This protein binds this small molecule.
Small molecule (SMILES): CN[C@@H]1[C@@H](O[C@H]2O[C@H](CO)[C@@H](N)[C@H](O)[C@H]2O)O[C@H]2C[C@@H](N)[C@@H](O[C@H]3[C@H](O)[C@@H](O)[C@H](N)C[C@@H]3N)O[C@@H]2[C@@H]1O

Binding-site contacts:
Ligand atom OB3 contacts residue THR41 of chain 1.SA at 3.4 Å (h-bond).
Ligand atom CB4 contacts residue THR41 of chain 1.SA at 4.3 Å.
Ligand atom OB2 contacts residue THR41 of chain 1.SA at 4.3 Å.
Ligand atom CB2 contacts residue THR41 of chain 1.SA at 3.8 Å.
Ligand atom CB3 contacts residue THR41 of chain 1.SA at 4.0 Å.

Sequence of chain 1.SA:
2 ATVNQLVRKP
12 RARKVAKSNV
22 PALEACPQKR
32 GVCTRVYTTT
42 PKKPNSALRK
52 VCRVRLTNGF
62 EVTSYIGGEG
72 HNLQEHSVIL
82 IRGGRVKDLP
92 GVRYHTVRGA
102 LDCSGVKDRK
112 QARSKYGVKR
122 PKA